Sequence of chain 31.B:
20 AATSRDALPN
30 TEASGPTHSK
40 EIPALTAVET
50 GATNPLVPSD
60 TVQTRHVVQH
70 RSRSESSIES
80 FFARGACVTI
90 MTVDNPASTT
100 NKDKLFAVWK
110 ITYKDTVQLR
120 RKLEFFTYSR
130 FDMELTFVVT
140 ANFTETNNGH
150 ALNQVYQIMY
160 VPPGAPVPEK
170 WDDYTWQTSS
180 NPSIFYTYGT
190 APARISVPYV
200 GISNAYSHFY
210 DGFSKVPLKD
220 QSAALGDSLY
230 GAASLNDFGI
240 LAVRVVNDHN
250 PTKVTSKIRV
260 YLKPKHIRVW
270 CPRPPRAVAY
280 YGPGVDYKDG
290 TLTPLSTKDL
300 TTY

This small molecule binds to this protein.
Small molecule (SMILES): CCOC(=O)c1ccc(OCCCCC2CCN(c3ccc(C)nn3)CC2)cc1

Binding-site contacts:
Ligand atom C7 contacts residue VAL196 of chain 31.B at 3.5 Å (hydrophobic).
Ligand atom C11 contacts residue LEU134 of chain 31.B at 3.8 Å (hydrophobic).
Ligand atom C3 contacts residue ALA24 of chain 31.D at 3.5 Å (hydrophobic).
Ligand atom C4 contacts residue ILE194 of chain 31.B at 3.8 Å (hydrophobic).
Ligand atom C26 contacts residue THR111 of chain 31.B at 3.6 Å.
Ligand atom N4 contacts residue LEU240 of chain 31.B at 3.3 Å.
Ligand atom C14 contacts residue VAL199 of chain 31.B at 3.8 Å (hydrophobic).
Ligand atom C7 contacts residue TYR159 of chain 31.B at 3.7 Å (hydrophobic).
Ligand atom C23 contacts residue TYR112 of chain 31.B at 3.3 Å (hydrophobic).
Ligand atom C1 contacts residue ILE183 of chain 31.B at 3.5 Å (hydrophobic).
Ligand atom C27 contacts residue ASP236 of chain 31.B at 3.6 Å.
Ligand atom O24 contacts residue TYR112 of chain 31.B at 3.8 Å.
Ligand atom O16 contacts residue MET132 of chain 31.B at 3.6 Å.
Ligand atom C8 contacts residue VAL196 of chain 31.B at 3.7 Å (hydrophobic).
Ligand atom C26 contacts residue LYS113 of chain 31.B at 3.7 Å.
Ligand atom N3 contacts residue LEU240 of chain 31.B at 3.4 Å.
Ligand atom C21 contacts residue PHE237 of chain 31.B at 3.7 Å (hydrophobic).
Ligand atom O25 contacts residue TYR112 of chain 31.B at 3.4 Å.
Ligand atom C12 contacts residue VAL199 of chain 31.B at 3.7 Å (hydrophobic).
Ligand atom C20 contacts residue TYR112 of chain 31.B at 3.4 Å (hydrophobic).
Ligand atom C20 contacts residue PHE237 of chain 31.B at 3.4 Å (hydrophobic).
Ligand atom C14 contacts residue MET132 of chain 31.B at 3.5 Å (hydrophobic).
Ligand atom C5 contacts residue ILE194 of chain 31.B at 3.8 Å (hydrophobic).
Ligand atom C4 contacts residue ALA24 of chain 31.D at 3.5 Å (hydrophobic).
Ligand atom C8 contacts residue TYR159 of chain 31.B at 3.5 Å (hydrophobic).
Ligand atom C13 contacts residue PHE237 of chain 31.B at 3.7 Å (hydrophobic).
Ligand atom C4 contacts residue TYR159 of chain 31.B at 3.7 Å (hydrophobic).
Ligand atom N6 contacts residue VAL196 of chain 31.B at 3.8 Å.
Ligand atom C10 contacts residue MET132 of chain 31.B at 3.7 Å (hydrophobic).
Ligand atom C1 contacts residue ILE157 of chain 31.B at 3.4 Å (hydrophobic).
Ligand atom C21 contacts residue TYR112 of chain 31.B at 3.4 Å (hydrophobic).
Ligand atom C18 contacts residue PHE237 of chain 31.B at 3.8 Å (hydrophobic).
Ligand atom C3 contacts residue PRO181 of chain 31.B at 3.7 Å (hydrophobic).
Ligand atom C19 contacts residue PHE237 of chain 31.B at 3.5 Å (hydrophobic).
Ligand atom C13 contacts residue MET132 of chain 31.B at 3.8 Å (hydrophobic).
Ligand atom O25 contacts residue THR111 of chain 31.B at 3.4 Å (h-bond).
Ligand atom C3 contacts residue TYR159 of chain 31.B at 3.7 Å (hydrophobic).
Ligand atom C23 contacts residue PHE237 of chain 31.B at 3.8 Å (hydrophobic).
Ligand atom C15 contacts residue MET132 of chain 31.B at 3.6 Å (hydrophobic).
Ligand atom C5 contacts residue TYR159 of chain 31.B at 3.7 Å (hydrophobic).

Sequence of chain 31.D:
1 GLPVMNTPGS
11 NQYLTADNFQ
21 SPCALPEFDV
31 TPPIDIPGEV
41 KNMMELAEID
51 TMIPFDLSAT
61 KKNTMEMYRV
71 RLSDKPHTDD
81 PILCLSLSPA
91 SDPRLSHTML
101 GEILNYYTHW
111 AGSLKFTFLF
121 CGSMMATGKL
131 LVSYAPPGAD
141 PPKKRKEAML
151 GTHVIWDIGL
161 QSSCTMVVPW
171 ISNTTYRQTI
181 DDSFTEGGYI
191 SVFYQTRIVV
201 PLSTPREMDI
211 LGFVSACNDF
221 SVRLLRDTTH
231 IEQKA